Sequence of chain 1.B:
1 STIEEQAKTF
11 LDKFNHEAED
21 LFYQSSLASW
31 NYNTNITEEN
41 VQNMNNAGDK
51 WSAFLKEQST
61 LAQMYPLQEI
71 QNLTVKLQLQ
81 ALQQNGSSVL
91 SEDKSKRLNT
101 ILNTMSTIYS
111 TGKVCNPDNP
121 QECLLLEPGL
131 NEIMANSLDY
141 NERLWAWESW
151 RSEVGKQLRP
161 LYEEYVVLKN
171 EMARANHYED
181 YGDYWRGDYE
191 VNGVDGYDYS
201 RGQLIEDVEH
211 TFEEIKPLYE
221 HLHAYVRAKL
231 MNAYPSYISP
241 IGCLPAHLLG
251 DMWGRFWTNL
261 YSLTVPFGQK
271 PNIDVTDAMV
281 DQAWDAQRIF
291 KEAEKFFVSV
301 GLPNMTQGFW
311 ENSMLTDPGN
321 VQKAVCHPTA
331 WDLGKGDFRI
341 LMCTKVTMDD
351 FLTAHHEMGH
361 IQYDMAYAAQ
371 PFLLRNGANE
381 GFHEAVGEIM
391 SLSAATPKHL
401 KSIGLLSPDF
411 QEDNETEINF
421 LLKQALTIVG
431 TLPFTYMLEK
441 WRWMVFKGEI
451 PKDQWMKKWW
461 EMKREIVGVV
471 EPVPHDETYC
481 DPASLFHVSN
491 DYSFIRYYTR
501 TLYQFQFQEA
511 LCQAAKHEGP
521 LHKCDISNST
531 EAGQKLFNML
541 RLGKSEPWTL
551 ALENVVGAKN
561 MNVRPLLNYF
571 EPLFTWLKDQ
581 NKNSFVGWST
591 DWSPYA

This protein binds this small molecule.
Small molecule (SMILES): CC(=O)N[C@@H]1[C@@H](O)[C@H](O)[C@@H](CO)O[C@H]1O

Binding-site contacts:
Ligand atom C3 contacts residue ASN35 of chain 1.B at 3.8 Å.
Ligand atom C7 contacts residue GLN322 of chain 1.B at 4.3 Å.
Ligand atom C8 contacts residue GLN322 of chain 1.B at 3.8 Å.
Ligand atom C1 contacts residue THR37 of chain 1.B at 4.4 Å.
Ligand atom C2 contacts residue ASN35 of chain 1.B at 2.4 Å.
Ligand atom C1 contacts residue ASN35 of chain 1.B at 1.5 Å.
Ligand atom C6 contacts residue THR37 of chain 1.B at 4.2 Å.
Ligand atom O5 contacts residue ASN35 of chain 1.B at 2.4 Å (h-bond).
Ligand atom O7 contacts residue ASN35 of chain 1.B at 3.3 Å (h-bond).
Ligand atom C4 contacts residue ASN35 of chain 1.B at 4.2 Å.
Ligand atom C7 contacts residue ASN35 of chain 1.B at 3.3 Å.
Ligand atom C8 contacts residue ASN35 of chain 1.B at 4.4 Å.
Ligand atom C5 contacts residue ASN35 of chain 1.B at 3.7 Å.
Ligand atom N2 contacts residue GLN322 of chain 1.B at 4.3 Å.
Ligand atom O5 contacts residue THR37 of chain 1.B at 3.6 Å.
Ligand atom N2 contacts residue ASN35 of chain 1.B at 2.8 Å (h-bond).
Ligand atom C5 contacts residue THR37 of chain 1.B at 4.4 Å.